Sequence of chain 1.F:
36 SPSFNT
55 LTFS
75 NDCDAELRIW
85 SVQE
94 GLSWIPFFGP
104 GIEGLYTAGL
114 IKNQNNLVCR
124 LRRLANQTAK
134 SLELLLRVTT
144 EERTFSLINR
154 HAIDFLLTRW

Binding-site contacts:
Ligand atom C5 contacts residue ASN129 of chain 1.N at 3.6 Å.
Ligand atom C8 contacts residue ALA132 of chain 1.N at 4.1 Å (hydrophobic).
Ligand atom C8 contacts residue ASN129 of chain 1.N at 3.7 Å.
Ligand atom C8 contacts residue ASN148 of chain 1.M at 3.9 Å.
Ligand atom C2 contacts residue ASN129 of chain 1.N at 2.6 Å.
Ligand atom C3 contacts residue TRP124 of chain 1.M at 4.0 Å (hydrophobic).
Ligand atom N2 contacts residue TRP124 of chain 1.M at 4.2 Å.
Ligand atom O4 contacts residue TRP124 of chain 1.M at 4.1 Å.
Ligand atom C6 contacts residue MAN1 of chain 1.DA at 3.7 Å.
Ligand atom C8 contacts residue ALA126 of chain 1.M at 4.4 Å (hydrophobic).
Ligand atom O5 contacts residue TRP124 of chain 1.M at 4.5 Å.
Ligand atom C7 contacts residue ASN129 of chain 1.N at 3.6 Å.
Ligand atom O5 contacts residue GLN41 of chain 1.M at 3.2 Å (h-bond).
Ligand atom O7 contacts residue ALA126 of chain 1.M at 4.0 Å.
Ligand atom N2 contacts residue ASN129 of chain 1.N at 3.0 Å (h-bond).
Ligand atom C8 contacts residue TRP124 of chain 1.M at 3.9 Å (hydrophobic).
Ligand atom O3 contacts residue TRP124 of chain 1.M at 3.6 Å.
Ligand atom C1 contacts residue GLN41 of chain 1.M at 3.8 Å.
Ligand atom C2 contacts residue TRP124 of chain 1.M at 4.2 Å (hydrophobic).
Ligand atom O5 contacts residue ASN129 of chain 1.N at 2.4 Å (h-bond).
Ligand atom C1 contacts residue ASN129 of chain 1.N at 1.4 Å.
Ligand atom O7 contacts residue ASN129 of chain 1.N at 3.9 Å.
Ligand atom O6 contacts residue TRP124 of chain 1.M at 3.9 Å.
Ligand atom C7 contacts residue TRP124 of chain 1.M at 4.1 Å (hydrophobic).
Ligand atom C6 contacts residue TRP124 of chain 1.M at 4.4 Å (hydrophobic).
Ligand atom C8 contacts residue GLY125 of chain 1.M at 4.3 Å.
Ligand atom O6 contacts residue GLN41 of chain 1.M at 3.7 Å.
Ligand atom O6 contacts residue LEU123 of chain 1.M at 4.4 Å.
Ligand atom C3 contacts residue ASN129 of chain 1.N at 3.9 Å.
Ligand atom C6 contacts residue PHE101 of chain 1.F at 3.7 Å (hydrophobic).
Ligand atom O7 contacts residue ASN148 of chain 1.M at 3.7 Å.
Ligand atom O7 contacts residue TRP124 of chain 1.M at 4.3 Å.
Ligand atom C1 contacts residue TRP124 of chain 1.M at 4.1 Å (hydrophobic).
Ligand atom C5 contacts residue TRP124 of chain 1.M at 3.9 Å (hydrophobic).
Ligand atom C4 contacts residue TRP124 of chain 1.M at 3.9 Å (hydrophobic).
Ligand atom C7 contacts residue ASN148 of chain 1.M at 4.2 Å.
Ligand atom C8 contacts residue TRP97 of chain 1.F at 3.6 Å (hydrophobic).
Ligand atom C4 contacts residue ASN129 of chain 1.N at 4.3 Å.
Ligand atom O6 contacts residue MAN1 of chain 1.DA at 3.0 Å.
Ligand atom O6 contacts residue PHE101 of chain 1.F at 4.0 Å.

Sequence of chain 1.N:
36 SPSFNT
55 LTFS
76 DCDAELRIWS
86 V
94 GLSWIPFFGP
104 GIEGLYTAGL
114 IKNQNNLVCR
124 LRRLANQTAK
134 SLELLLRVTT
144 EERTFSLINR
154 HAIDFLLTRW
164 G

Sequence of chain 1.M:
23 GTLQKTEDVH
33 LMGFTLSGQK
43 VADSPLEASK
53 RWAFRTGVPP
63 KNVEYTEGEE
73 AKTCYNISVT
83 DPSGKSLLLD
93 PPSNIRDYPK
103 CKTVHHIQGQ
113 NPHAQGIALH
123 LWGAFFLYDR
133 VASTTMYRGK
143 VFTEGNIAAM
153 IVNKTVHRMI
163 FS

The small molecule below binds the protein below.
Small molecule (SMILES): CC(=O)N[C@H]1[C@H](O[C@H]2[C@H](O)[C@@H](NC(C)=O)CO[C@@H]2CO)O[C@H](CO)[C@@H](O[C@@H]2O[C@H](CO)[C@@H](O)[C@H](O[C@H]3O[C@H](CO)[C@@H](O)[C@H](O)[C@@H]3O[C@H]3O[C@H](CO)[C@@H](O)[C@H](O)[C@@H]3O)[C@@H]2O)[C@@H]1O